A protein and the small-molecule ligand that binds it are described below.
Small molecule (SMILES): COc1ccc(C2=NN(C(C)C)C(=O)[C@@H]3CC=CC[C@H]23)cc1C#CC(=O)NCc1ccccc1

Sequence of chain 1.C:
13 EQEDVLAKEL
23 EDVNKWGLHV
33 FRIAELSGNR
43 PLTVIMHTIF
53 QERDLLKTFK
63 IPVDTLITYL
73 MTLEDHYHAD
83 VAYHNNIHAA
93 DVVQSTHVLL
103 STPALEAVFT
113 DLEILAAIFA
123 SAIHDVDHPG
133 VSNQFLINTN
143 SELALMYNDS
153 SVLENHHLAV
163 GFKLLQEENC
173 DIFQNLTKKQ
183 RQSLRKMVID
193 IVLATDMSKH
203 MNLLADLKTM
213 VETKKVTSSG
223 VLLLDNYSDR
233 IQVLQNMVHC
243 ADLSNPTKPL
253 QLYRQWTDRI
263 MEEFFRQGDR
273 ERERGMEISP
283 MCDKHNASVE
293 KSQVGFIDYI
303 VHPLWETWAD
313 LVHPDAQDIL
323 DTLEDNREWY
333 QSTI

Binding-site contacts:
Ligand atom C5 contacts residue PHE298 of chain 1.C at 3.5 Å (hydrophobic).
Ligand atom C3 contacts residue PHE298 of chain 1.C at 3.6 Å (hydrophobic).
Ligand atom O3 contacts residue MET199 of chain 1.C at 3.3 Å.
Ligand atom C24 contacts residue HIS86 of chain 1.C at 3.7 Å.
Ligand atom C10 contacts residue SER294 of chain 1.C at 3.6 Å.
Ligand atom C1 contacts residue GLN295 of chain 1.C at 4.0 Å.
Ligand atom C11 contacts residue SER294 of chain 1.C at 3.9 Å.
Ligand atom O1 contacts residue PHE298 of chain 1.C at 3.8 Å.
Ligand atom C1 contacts residue ASN247 of chain 1.C at 3.6 Å.
Ligand atom C17 contacts residue MET283 of chain 1.C at 4.0 Å (hydrophobic).
Ligand atom C8 contacts residue ILE262 of chain 1.C at 3.8 Å (hydrophobic).
Ligand atom C2 contacts residue ILE262 of chain 1.C at 3.5 Å (hydrophobic).
Ligand atom C3 contacts residue ASN247 of chain 1.C at 3.8 Å.
Ligand atom O2 contacts residue SER294 of chain 1.C at 3.3 Å.
Ligand atom O2 contacts residue MET263 of chain 1.C at 3.8 Å.
Ligand atom C5 contacts residue ILE262 of chain 1.C at 4.0 Å (hydrophobic).
Ligand atom N2 contacts residue PHE298 of chain 1.C at 4.0 Å.
Ligand atom C6 contacts residue ILE262 of chain 1.C at 3.9 Å (hydrophobic).
Ligand atom C27 contacts residue LEU245 of chain 1.C at 3.7 Å (hydrophobic).
Ligand atom O2 contacts residue VAL291 of chain 1.C at 3.9 Å.
Ligand atom C7 contacts residue PHE298 of chain 1.C at 3.7 Å (hydrophobic).
Ligand atom C2 contacts residue PHE298 of chain 1.C at 3.4 Å (hydrophobic).
Ligand atom C4 contacts residue PHE298 of chain 1.C at 3.5 Å (hydrophobic).
Ligand atom C26 contacts residue ASP244 of chain 1.C at 3.9 Å.
Ligand atom C9 contacts residue GLN295 of chain 1.C at 2.9 Å.
Ligand atom O2 contacts residue GLN295 of chain 1.C at 2.7 Å (h-bond).
Ligand atom O1 contacts residue GLN295 of chain 1.C at 3.1 Å (h-bond).
Ligand atom C16 contacts residue PHE298 of chain 1.C at 3.6 Å (hydrophobic).
Ligand atom C16 contacts residue SER294 of chain 1.C at 3.8 Å.
Ligand atom C26 contacts residue MET199 of chain 1.C at 3.5 Å (hydrophobic).
Ligand atom C17 contacts residue SER294 of chain 1.C at 3.5 Å.
Ligand atom C10 contacts residue GLN295 of chain 1.C at 3.2 Å.
Ligand atom C6 contacts residue PHE298 of chain 1.C at 3.6 Å (hydrophobic).
Ligand atom C1 contacts residue THR259 of chain 1.C at 3.8 Å.
Ligand atom C22 contacts residue MET199 of chain 1.C at 3.7 Å (hydrophobic).
Ligand atom N1 contacts residue SER294 of chain 1.C at 2.9 Å (h-bond).
Ligand atom C7 contacts residue ILE262 of chain 1.C at 3.7 Å (hydrophobic).
Ligand atom O1 contacts residue ILE262 of chain 1.C at 3.4 Å.
Ligand atom C25 contacts residue MET199 of chain 1.C at 3.6 Å (hydrophobic).
Ligand atom C8 contacts residue GLN295 of chain 1.C at 3.2 Å.